This small molecule binds to this protein.
Small molecule (SMILES): OC[C@H]1O[C@@H](O)[C@H](O)[C@@H](O)[C@@H]1O

Sequence of chain 1.A:
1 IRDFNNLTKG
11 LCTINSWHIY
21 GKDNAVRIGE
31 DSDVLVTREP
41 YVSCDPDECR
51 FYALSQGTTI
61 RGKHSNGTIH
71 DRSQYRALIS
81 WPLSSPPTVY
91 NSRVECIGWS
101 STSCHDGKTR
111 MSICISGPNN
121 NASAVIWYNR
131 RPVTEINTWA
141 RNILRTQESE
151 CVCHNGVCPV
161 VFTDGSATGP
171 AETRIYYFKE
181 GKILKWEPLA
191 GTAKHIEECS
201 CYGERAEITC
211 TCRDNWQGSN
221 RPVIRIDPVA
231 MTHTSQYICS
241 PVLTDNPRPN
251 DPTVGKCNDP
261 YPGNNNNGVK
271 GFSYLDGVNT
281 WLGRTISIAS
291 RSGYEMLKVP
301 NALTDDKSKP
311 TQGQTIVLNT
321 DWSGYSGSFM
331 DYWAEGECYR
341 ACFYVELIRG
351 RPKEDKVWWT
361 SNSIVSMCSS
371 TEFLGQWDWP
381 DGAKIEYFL

Binding-site contacts:
Ligand atom O1 contacts residue TRP358 of chain 1.A at 3.9 Å.
Ligand atom O5 contacts residue ILE60 of chain 1.A at 3.8 Å.
Ligand atom O1 contacts residue LYS63 of chain 1.A at 4.2 Å.
Ligand atom O6 contacts residue VAL357 of chain 1.A at 4.0 Å.
Ligand atom C5 contacts residue ARG61 of chain 1.A at 3.9 Å.
Ligand atom O1 contacts residue GLY62 of chain 1.A at 4.1 Å.
Ligand atom O5 contacts residue SER65 of chain 1.A at 3.2 Å (h-bond).
Ligand atom O6 contacts residue ARG61 of chain 1.A at 4.4 Å.
Ligand atom O1 contacts residue TRP359 of chain 1.A at 4.2 Å.
Ligand atom C1 contacts residue TRP359 of chain 1.A at 4.4 Å (hydrophobic).
Ligand atom C1 contacts residue SER65 of chain 1.A at 3.0 Å.
Ligand atom O2 contacts residue GLY62 of chain 1.A at 4.5 Å.
Ligand atom O6 contacts residue TRP359 of chain 1.A at 2.9 Å (h-bond).
Ligand atom O1 contacts residue ASN66 of chain 1.A at 3.5 Å (h-bond).
Ligand atom O6 contacts residue PHE388 of chain 1.A at 3.0 Å (h-bond).
Ligand atom C4 contacts residue ARG61 of chain 1.A at 4.4 Å.
Ligand atom C1 contacts residue GLY62 of chain 1.A at 3.6 Å.
Ligand atom O5 contacts residue GLY62 of chain 1.A at 4.3 Å.
Ligand atom O5 contacts residue TRP359 of chain 1.A at 3.5 Å.
Ligand atom C5 contacts residue TRP359 of chain 1.A at 4.2 Å (hydrophobic).
Ligand atom C5 contacts residue SER65 of chain 1.A at 4.2 Å.
Ligand atom C5 contacts residue ILE60 of chain 1.A at 3.8 Å (hydrophobic).
Ligand atom O2 contacts residue LYS63 of chain 1.A at 3.8 Å.
Ligand atom O4 contacts residue PHE388 of chain 1.A at 4.0 Å.
Ligand atom O4 contacts residue ARG61 of chain 1.A at 3.3 Å (salt-bridge).
Ligand atom C1 contacts residue ILE60 of chain 1.A at 4.4 Å (hydrophobic).
Ligand atom O1 contacts residue SER65 of chain 1.A at 2.7 Å (h-bond).
Ligand atom O2 contacts residue NAG1 of chain 1.D at 4.0 Å.
Ligand atom C4 contacts residue PHE388 of chain 1.A at 4.2 Å (hydrophobic).
Ligand atom C6 contacts residue ARG61 of chain 1.A at 3.9 Å.
Ligand atom C6 contacts residue PHE388 of chain 1.A at 3.8 Å (hydrophobic).
Ligand atom C6 contacts residue TRP359 of chain 1.A at 3.3 Å (hydrophobic).
Ligand atom C3 contacts residue ARG61 of chain 1.A at 4.5 Å.
Ligand atom C6 contacts residue ILE60 of chain 1.A at 3.8 Å (hydrophobic).